Binding-site contacts:
Ligand atom C8 contacts residue HIS184 of chain 1.A at 4.1 Å.
Ligand atom C7 contacts residue ASN186 of chain 1.A at 3.4 Å.
Ligand atom C5 contacts residue ASN186 of chain 1.A at 3.7 Å.
Ligand atom C8 contacts residue TRP187 of chain 1.A at 3.1 Å (hydrophobic).
Ligand atom O5 contacts residue ASN186 of chain 1.A at 2.5 Å (h-bond).
Ligand atom N2 contacts residue ASN186 of chain 1.A at 2.7 Å (h-bond).
Ligand atom C5 contacts residue HIS184 of chain 1.A at 4.0 Å.
Ligand atom O7 contacts residue SO41 of chain 1.F at 3.8 Å.
Ligand atom C1 contacts residue ASN186 of chain 1.A at 1.4 Å.
Ligand atom C8 contacts residue THR188 of chain 1.A at 3.9 Å.
Ligand atom C8 contacts residue LYS189 of chain 1.A at 3.8 Å.
Ligand atom C6 contacts residue HIS184 of chain 1.A at 4.2 Å.
Ligand atom C7 contacts residue TRP187 of chain 1.A at 3.9 Å (hydrophobic).
Ligand atom C2 contacts residue ASN186 of chain 1.A at 2.5 Å.
Ligand atom O7 contacts residue ASN186 of chain 1.A at 3.8 Å.
Ligand atom N2 contacts residue TRP187 of chain 1.A at 4.2 Å.
Ligand atom C8 contacts residue ASN186 of chain 1.A at 4.4 Å.
Ligand atom C7 contacts residue HIS184 of chain 1.A at 4.4 Å.
Ligand atom O7 contacts residue HIS184 of chain 1.A at 3.9 Å.
Ligand atom C4 contacts residue ASN186 of chain 1.A at 4.3 Å.
Ligand atom C3 contacts residue ASN186 of chain 1.A at 3.8 Å.

Sequence of chain 1.A:
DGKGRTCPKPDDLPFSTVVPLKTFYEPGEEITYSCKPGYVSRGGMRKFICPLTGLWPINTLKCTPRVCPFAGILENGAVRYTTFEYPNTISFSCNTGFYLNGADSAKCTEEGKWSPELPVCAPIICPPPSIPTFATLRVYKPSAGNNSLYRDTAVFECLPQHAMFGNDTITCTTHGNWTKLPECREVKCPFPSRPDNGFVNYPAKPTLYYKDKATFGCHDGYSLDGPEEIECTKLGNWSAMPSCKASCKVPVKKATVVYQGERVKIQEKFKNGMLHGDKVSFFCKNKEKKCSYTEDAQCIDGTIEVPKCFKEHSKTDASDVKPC

The protein below binds the small molecule below.
Small molecule (SMILES): CC(=O)N[C@H]1[C@H](O[C@H]2[C@H](O)[C@@H](NC(C)=O)CO[C@@H]2CO)O[C@H](CO)[C@@H](O[C@@H]2O[C@H](CO)[C@@H](O)[C@H](O)[C@@H]2O)[C@@H]1O